Sequence of chain 1.B:
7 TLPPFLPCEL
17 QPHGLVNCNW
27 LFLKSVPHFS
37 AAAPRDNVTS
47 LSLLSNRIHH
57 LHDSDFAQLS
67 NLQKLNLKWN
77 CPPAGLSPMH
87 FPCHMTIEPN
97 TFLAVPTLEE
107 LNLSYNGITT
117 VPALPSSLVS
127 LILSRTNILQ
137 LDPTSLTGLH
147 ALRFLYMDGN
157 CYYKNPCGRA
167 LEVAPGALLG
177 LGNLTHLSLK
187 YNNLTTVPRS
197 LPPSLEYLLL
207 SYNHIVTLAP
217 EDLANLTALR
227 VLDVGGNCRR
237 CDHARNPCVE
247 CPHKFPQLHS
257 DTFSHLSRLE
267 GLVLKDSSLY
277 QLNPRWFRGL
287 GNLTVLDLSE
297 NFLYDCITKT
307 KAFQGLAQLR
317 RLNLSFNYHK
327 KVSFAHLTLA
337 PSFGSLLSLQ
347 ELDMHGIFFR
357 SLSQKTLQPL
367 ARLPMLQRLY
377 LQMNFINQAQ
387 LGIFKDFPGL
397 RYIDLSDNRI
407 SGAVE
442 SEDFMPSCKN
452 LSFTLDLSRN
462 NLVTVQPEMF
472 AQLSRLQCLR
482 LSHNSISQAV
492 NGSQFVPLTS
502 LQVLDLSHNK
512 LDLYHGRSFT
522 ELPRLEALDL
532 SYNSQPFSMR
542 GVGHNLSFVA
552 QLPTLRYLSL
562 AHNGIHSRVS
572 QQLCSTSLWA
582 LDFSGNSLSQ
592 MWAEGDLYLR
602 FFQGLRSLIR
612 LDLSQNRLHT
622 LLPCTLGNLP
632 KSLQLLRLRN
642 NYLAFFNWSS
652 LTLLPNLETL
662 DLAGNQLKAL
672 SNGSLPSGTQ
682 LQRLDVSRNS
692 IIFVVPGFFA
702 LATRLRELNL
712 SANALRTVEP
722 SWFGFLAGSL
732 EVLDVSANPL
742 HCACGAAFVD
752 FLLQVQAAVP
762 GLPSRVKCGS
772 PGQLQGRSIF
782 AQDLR

The small molecule below binds the protein below.
Small molecule (SMILES): CC(=O)N[C@@H]1[C@@H](O)[C@H](O)[C@@H](CO)O[C@H]1O

Binding-site contacts:
Ligand atom O5 contacts residue ASN221 of chain 1.B at 2.3 Å (h-bond).
Ligand atom C4 contacts residue ASN221 of chain 1.B at 4.2 Å.
Ligand atom C5 contacts residue ASN221 of chain 1.B at 3.6 Å.
Ligand atom C8 contacts residue SER196 of chain 1.B at 3.5 Å.
Ligand atom C1 contacts residue ASN221 of chain 1.B at 1.4 Å.
Ligand atom C7 contacts residue SER196 of chain 1.B at 3.3 Å.
Ligand atom C3 contacts residue ASN221 of chain 1.B at 3.8 Å.
Ligand atom C2 contacts residue ASN221 of chain 1.B at 2.5 Å.
Ligand atom O7 contacts residue SER196 of chain 1.B at 2.5 Å (h-bond).
Ligand atom O7 contacts residue ASN221 of chain 1.B at 4.0 Å.
Ligand atom N2 contacts residue ASN221 of chain 1.B at 3.0 Å (h-bond).
Ligand atom C8 contacts residue ALA220 of chain 1.B at 4.0 Å (hydrophobic).
Ligand atom C7 contacts residue ASN221 of chain 1.B at 3.8 Å.